Binding-site contacts:
Ligand atom C4 contacts residue ARG77 of chain 25.E at 4.2 Å.
Ligand atom N5 contacts residue TYR72 of chain 25.E at 3.2 Å (h-bond).
Ligand atom O4 contacts residue ILE79 of chain 25.E at 3.4 Å (h-bond).
Ligand atom C5 contacts residue TYR72 of chain 25.E at 3.5 Å (hydrophobic).
Ligand atom O1A contacts residue ARG77 of chain 25.E at 3.1 Å (salt-bridge).
Ligand atom O3 contacts residue VAL296 of chain 25.E at 4.2 Å.
Ligand atom O6 contacts residue GLY78 of chain 25.E at 3.8 Å.
Ligand atom O4 contacts residue VAL296 of chain 25.E at 4.2 Å.
Ligand atom C7 contacts residue TYR72 of chain 25.E at 4.2 Å (hydrophobic).
Ligand atom C2 contacts residue GLY78 of chain 25.E at 4.2 Å.
Ligand atom O1B contacts residue TYR72 of chain 25.E at 3.7 Å.
Ligand atom O4 contacts residue HIS298 of chain 25.E at 3.1 Å (h-bond).
Ligand atom C3 contacts residue VAL296 of chain 25.E at 3.5 Å (hydrophobic).
Ligand atom O6 contacts residue ARG77 of chain 25.E at 4.0 Å.
Ligand atom C4 contacts residue HIS298 of chain 25.E at 3.7 Å.
Ligand atom O6 contacts residue ASN93 of chain 25.E at 2.8 Å (h-bond).
Ligand atom O4 contacts residue TYR72 of chain 25.E at 3.9 Å.
Ligand atom C1 contacts residue TYR72 of chain 25.E at 3.7 Å (hydrophobic).
Ligand atom C3 contacts residue GLY78 of chain 25.E at 4.2 Å.
Ligand atom C6 contacts residue TYR72 of chain 25.E at 3.5 Å (hydrophobic).
Ligand atom C6 contacts residue ASN93 of chain 25.E at 3.5 Å.
Ligand atom C4 contacts residue GLY78 of chain 25.E at 3.4 Å.
Ligand atom O10 contacts residue ASN293 of chain 25.E at 3.8 Å.
Ligand atom O4 contacts residue THR291 of chain 25.E at 3.4 Å.
Ligand atom C11 contacts residue ASP85 of chain 25.A at 3.8 Å.
Ligand atom C3 contacts residue HIS298 of chain 25.E at 3.6 Å.
Ligand atom O1B contacts residue ARG77 of chain 25.E at 2.8 Å (salt-bridge).
Ligand atom O3 contacts residue GLY78 of chain 25.E at 3.6 Å.
Ligand atom C1 contacts residue ARG77 of chain 25.E at 3.4 Å.
Ligand atom C4 contacts residue TYR72 of chain 25.E at 3.2 Å (hydrophobic).
Ligand atom O6 contacts residue THR94 of chain 25.E at 3.7 Å.
Ligand atom C8 contacts residue TYR72 of chain 25.E at 4.2 Å (hydrophobic).
Ligand atom C5 contacts residue ASN93 of chain 25.E at 4.3 Å.
Ligand atom O1A contacts residue TYR72 of chain 25.E at 3.4 Å.
Ligand atom C10 contacts residue TYR72 of chain 25.E at 4.2 Å (hydrophobic).
Ligand atom O4 contacts residue GLY78 of chain 25.E at 3.1 Å.
Ligand atom O10 contacts residue THR291 of chain 25.E at 4.0 Å.
Ligand atom O1A contacts residue GLY78 of chain 25.E at 3.6 Å (h-bond).
Ligand atom O8 contacts residue TYR72 of chain 25.E at 3.2 Å (h-bond).
Ligand atom C3 contacts residue GLY78 of chain 25.E at 4.1 Å.

A protein and the small-molecule ligand that binds it are described below.
Small molecule (SMILES): CC(=O)N[C@H]1[C@H]([C@H](O)[C@H](O)CO)O[C@@](O[C@H]2[C@@H](O)[C@@H](CO)O[C@@H](O[C@H]3[C@H](O)[C@@H](O)[C@H](O)O[C@@H]3CO)[C@@H]2O)(C(=O)O)C[C@@H]1O

Sequence of chain 25.A:
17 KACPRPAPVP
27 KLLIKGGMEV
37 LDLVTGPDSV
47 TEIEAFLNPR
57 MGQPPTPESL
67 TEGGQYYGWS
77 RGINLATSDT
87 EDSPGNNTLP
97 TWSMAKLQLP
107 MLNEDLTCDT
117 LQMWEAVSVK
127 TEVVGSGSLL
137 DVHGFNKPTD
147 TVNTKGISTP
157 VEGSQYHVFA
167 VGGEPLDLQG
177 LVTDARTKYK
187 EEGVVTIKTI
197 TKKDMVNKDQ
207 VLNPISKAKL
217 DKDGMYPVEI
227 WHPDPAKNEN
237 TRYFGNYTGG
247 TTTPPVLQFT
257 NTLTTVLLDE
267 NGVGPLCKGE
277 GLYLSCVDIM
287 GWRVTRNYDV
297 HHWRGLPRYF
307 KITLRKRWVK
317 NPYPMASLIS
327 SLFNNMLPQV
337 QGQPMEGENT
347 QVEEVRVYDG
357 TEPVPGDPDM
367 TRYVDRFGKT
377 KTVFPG

Sequence of chain 25.E:
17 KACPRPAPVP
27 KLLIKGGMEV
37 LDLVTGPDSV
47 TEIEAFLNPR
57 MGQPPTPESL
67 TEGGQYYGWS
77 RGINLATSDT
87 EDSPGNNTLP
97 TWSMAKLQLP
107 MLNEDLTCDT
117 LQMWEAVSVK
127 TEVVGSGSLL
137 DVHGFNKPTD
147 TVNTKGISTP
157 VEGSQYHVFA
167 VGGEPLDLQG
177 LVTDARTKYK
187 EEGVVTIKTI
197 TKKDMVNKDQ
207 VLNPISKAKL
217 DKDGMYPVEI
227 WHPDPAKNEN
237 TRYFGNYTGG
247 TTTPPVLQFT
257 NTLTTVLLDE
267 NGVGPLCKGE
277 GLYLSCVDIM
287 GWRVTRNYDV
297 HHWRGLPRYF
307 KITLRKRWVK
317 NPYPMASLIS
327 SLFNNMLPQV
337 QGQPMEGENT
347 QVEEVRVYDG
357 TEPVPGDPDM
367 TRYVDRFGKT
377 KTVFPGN